A small-molecule ligand and the protein it binds are described below.
Small molecule (SMILES): Nc1ncnc2c1ncn2[C@@H]1O[C@H](COP(=O)(O)OP(=O)(O)OP(O)(O)=S)[C@@H](O)[C@H]1O

Sequence of chain 1.J:
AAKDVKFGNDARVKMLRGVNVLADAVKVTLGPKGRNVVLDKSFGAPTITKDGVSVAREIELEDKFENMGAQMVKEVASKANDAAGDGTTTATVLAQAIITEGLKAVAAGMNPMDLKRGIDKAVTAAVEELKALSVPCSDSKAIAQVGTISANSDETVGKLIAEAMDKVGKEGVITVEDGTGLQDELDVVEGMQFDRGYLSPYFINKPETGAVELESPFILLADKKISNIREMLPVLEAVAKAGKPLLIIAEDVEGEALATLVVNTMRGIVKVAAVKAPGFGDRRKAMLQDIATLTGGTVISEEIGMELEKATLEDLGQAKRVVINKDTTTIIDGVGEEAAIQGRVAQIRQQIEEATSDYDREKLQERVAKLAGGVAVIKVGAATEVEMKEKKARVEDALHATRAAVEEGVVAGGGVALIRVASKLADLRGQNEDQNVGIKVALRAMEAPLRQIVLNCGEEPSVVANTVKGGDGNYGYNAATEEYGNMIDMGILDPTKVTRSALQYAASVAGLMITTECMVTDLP

Binding-site contacts:
Ligand atom O2B contacts residue GLY87 of chain 1.J at 3.2 Å.
Ligand atom O2G contacts residue MG1 of chain 1.UB at 2.1 Å.
Ligand atom O1A contacts residue GLY31 of chain 1.J at 3.4 Å (h-bond).
Ligand atom O2' contacts residue ASP494 of chain 1.J at 2.9 Å (salt-bridge).
Ligand atom C2 contacts residue TYR477 of chain 1.J at 3.4 Å (hydrophobic).
Ligand atom N1 contacts residue ASN478 of chain 1.J at 3.5 Å.
Ligand atom O1B contacts residue GLY87 of chain 1.J at 3.2 Å (h-bond).
Ligand atom O2B contacts residue THR90 of chain 1.J at 2.7 Å (h-bond).
Ligand atom O3G contacts residue TL1 of chain 1.SB at 2.8 Å.
Ligand atom C2 contacts residue ALA479 of chain 1.J at 3.4 Å (hydrophobic).
Ligand atom O3G contacts residue THR89 of chain 1.J at 3.4 Å (h-bond).
Ligand atom N6 contacts residue ALA480 of chain 1.J at 3.5 Å.
Ligand atom C6 contacts residue PRO32 of chain 1.J at 3.6 Å (hydrophobic).
Ligand atom O1B contacts residue ASP86 of chain 1.J at 2.8 Å (salt-bridge).
Ligand atom PA contacts residue MG1 of chain 1.UB at 3.4 Å.
Ligand atom C5 contacts residue PRO32 of chain 1.J at 3.6 Å (hydrophobic).
Ligand atom O2' contacts residue GLY414 of chain 1.J at 2.5 Å (h-bond).
Ligand atom N3 contacts residue GLY414 of chain 1.J at 3.6 Å.
Ligand atom O3B contacts residue THR89 of chain 1.J at 3.2 Å (h-bond).
Ligand atom S1G contacts residue THR88 of chain 1.J at 3.2 Å (h-bond).
Ligand atom O2B contacts residue THR88 of chain 1.J at 3.3 Å (h-bond).
Ligand atom O3G contacts residue GLY52 of chain 1.J at 3.5 Å (h-bond).
Ligand atom N1 contacts residue ALA479 of chain 1.J at 2.7 Å (h-bond).
Ligand atom N6 contacts residue ASN478 of chain 1.J at 2.8 Å (h-bond).
Ligand atom S1G contacts residue ASP51 of chain 1.J at 3.4 Å (salt-bridge).
Ligand atom O3' contacts residue ASP494 of chain 1.J at 2.8 Å (salt-bridge).
Ligand atom C2' contacts residue ASP494 of chain 1.J at 3.3 Å.
Ligand atom PG contacts residue MG1 of chain 1.UB at 3.4 Å.
Ligand atom O1A contacts residue TL1 of chain 1.SB at 3.0 Å.
Ligand atom PB contacts residue MG1 of chain 1.UB at 3.3 Å.
Ligand atom C3' contacts residue ASP494 of chain 1.J at 3.2 Å.
Ligand atom O2' contacts residue GLY413 of chain 1.J at 3.4 Å.
Ligand atom O1B contacts residue MG1 of chain 1.UB at 2.2 Å.
Ligand atom O1A contacts residue THR29 of chain 1.J at 3.5 Å (h-bond).
Ligand atom O5' contacts residue GLY31 of chain 1.J at 3.5 Å (h-bond).
Ligand atom N6 contacts residue ILE492 of chain 1.J at 3.5 Å.
Ligand atom O3B contacts residue THR88 of chain 1.J at 3.3 Å (h-bond).
Ligand atom O2A contacts residue MG1 of chain 1.UB at 2.1 Å.
Ligand atom O2B contacts residue THR89 of chain 1.J at 3.0 Å (h-bond).
Ligand atom O3A contacts residue THR89 of chain 1.J at 3.6 Å (h-bond).